This protein binds this small molecule.
Small molecule (SMILES): Nc1ccn([C@@H]2O[C@H](CO[P](=O)(O)O[P](=O)(O)OP(=O)(O)O)C[C@H]2O)c(=O)n1

Binding-site contacts:
Ligand atom O1G contacts residue SER86 of chain 1.B at 2.8 Å (h-bond).
Ligand atom PA contacts residue LYS78 of chain 1.B at 3.4 Å.
Ligand atom C5' contacts residue MN1 of chain 1.I at 3.0 Å.
Ligand atom O2A contacts residue ASP217 of chain 1.B at 3.2 Å (salt-bridge).
Ligand atom O2G contacts residue MN1 of chain 1.H at 2.3 Å.
Ligand atom O1B contacts residue ARG60 of chain 1.B at 3.0 Å (salt-bridge).
Ligand atom O2A contacts residue MN1 of chain 1.I at 2.4 Å.
Ligand atom O2 contacts residue ASN309 of chain 1.B at 3.2 Å (h-bond).
Ligand atom C5' contacts residue ASP217 of chain 1.B at 3.4 Å.
Ligand atom C1' contacts residue ASN309 of chain 1.B at 3.2 Å.
Ligand atom O2B contacts residue ARG60 of chain 1.B at 2.9 Å (salt-bridge).
Ligand atom O1B contacts residue LYS85 of chain 1.B at 3.1 Å (salt-bridge).
Ligand atom O3A contacts residue MN1 of chain 1.H at 3.5 Å.
Ligand atom PA contacts residue MN1 of chain 1.I at 3.4 Å.
Ligand atom O2B contacts residue ASP217 of chain 1.B at 2.8 Å (salt-bridge).
Ligand atom C5 contacts residue HIS303 of chain 1.B at 3.4 Å.
Ligand atom O2A contacts residue MN1 of chain 1.H at 2.3 Å.
Ligand atom N1 contacts residue ASN309 of chain 1.B at 3.5 Å.
Ligand atom N4 contacts residue MET276 of chain 1.B at 3.2 Å (h-bond).
Ligand atom O1G contacts residue LYS85 of chain 1.B at 3.4 Å.
Ligand atom O4' contacts residue ASN309 of chain 1.B at 3.3 Å (h-bond).
Ligand atom O3G contacts residue LYS104 of chain 1.B at 2.8 Å (salt-bridge).
Ligand atom O3B contacts residue LYS104 of chain 1.B at 3.2 Å (salt-bridge).
Ligand atom O3A contacts residue LYS78 of chain 1.B at 3.4 Å (salt-bridge).
Ligand atom PA contacts residue MN1 of chain 1.H at 3.4 Å.
Ligand atom O3G contacts residue SER86 of chain 1.B at 2.7 Å (h-bond).
Ligand atom PB contacts residue MN1 of chain 1.H at 3.2 Å.
Ligand atom O3B contacts residue MN1 of chain 1.H at 3.4 Å.
Ligand atom O1G contacts residue LYS78 of chain 1.B at 2.7 Å (salt-bridge).
Ligand atom O2G contacts residue LYS78 of chain 1.B at 3.5 Å.
Ligand atom O2A contacts residue ASP215 of chain 1.B at 2.9 Å (salt-bridge).
Ligand atom C6 contacts residue HIS303 of chain 1.B at 3.5 Å.
Ligand atom O2B contacts residue MN1 of chain 1.H at 2.2 Å.
Ligand atom O1A contacts residue LYS78 of chain 1.B at 2.8 Å (salt-bridge).
Ligand atom C2 contacts residue ASN309 of chain 1.B at 3.3 Å.
Ligand atom PG contacts residue MN1 of chain 1.H at 3.4 Å.
Ligand atom O5' contacts residue MN1 of chain 1.I at 3.5 Å.
Ligand atom O2G contacts residue ASP215 of chain 1.B at 3.3 Å (salt-bridge).
Ligand atom C5 contacts residue GLY304 of chain 1.B at 3.4 Å.
Ligand atom O3A contacts residue LYS85 of chain 1.B at 2.9 Å (salt-bridge).

Sequence of chain 1.B:
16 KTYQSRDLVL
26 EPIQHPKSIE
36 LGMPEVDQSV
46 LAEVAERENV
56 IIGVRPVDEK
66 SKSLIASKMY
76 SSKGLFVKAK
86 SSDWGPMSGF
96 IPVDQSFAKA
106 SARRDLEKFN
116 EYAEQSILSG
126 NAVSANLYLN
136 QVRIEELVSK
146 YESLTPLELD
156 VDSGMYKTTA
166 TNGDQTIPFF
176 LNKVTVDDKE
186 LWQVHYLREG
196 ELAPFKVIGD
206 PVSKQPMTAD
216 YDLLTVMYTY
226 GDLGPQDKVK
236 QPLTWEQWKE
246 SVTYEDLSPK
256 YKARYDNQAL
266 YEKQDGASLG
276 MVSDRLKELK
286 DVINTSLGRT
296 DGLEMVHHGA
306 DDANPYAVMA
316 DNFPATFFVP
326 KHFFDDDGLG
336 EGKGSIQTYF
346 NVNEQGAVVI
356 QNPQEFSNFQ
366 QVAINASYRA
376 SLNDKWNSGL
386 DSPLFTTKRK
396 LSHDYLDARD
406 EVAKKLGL